Binding-site contacts:
Ligand atom CAG contacts residue ILE56 of chain 1.B at 3.5 Å (hydrophobic).
Ligand atom OAB contacts residue ALA118 of chain 1.B at 3.7 Å.
Ligand atom CAD contacts residue GLN120 of chain 1.B at 3.9 Å.
Ligand atom OAB contacts residue LEU39 of chain 1.B at 2.6 Å (h-bond).
Ligand atom OAB contacts residue GLN120 of chain 1.B at 3.2 Å (h-bond).
Ligand atom CAA contacts residue LEU54 of chain 1.B at 4.2 Å (hydrophobic).
Ligand atom CAA contacts residue LEU103 of chain 1.B at 4.4 Å (hydrophobic).
Ligand atom CAC contacts residue PHE105 of chain 1.B at 3.8 Å (hydrophobic).
Ligand atom CAG contacts residue VAL43 of chain 1.B at 4.1 Å (hydrophobic).
Ligand atom CAE contacts residue PHE105 of chain 1.B at 3.7 Å (hydrophobic).
Ligand atom CAD contacts residue ALA118 of chain 1.B at 3.6 Å (hydrophobic).
Ligand atom CAI contacts residue PHE105 of chain 1.B at 3.8 Å (hydrophobic).
Ligand atom CAC contacts residue ILE56 of chain 1.B at 3.9 Å (hydrophobic).
Ligand atom CAA contacts residue VAL92 of chain 1.B at 4.1 Å (hydrophobic).
Ligand atom CAH contacts residue PHE105 of chain 1.B at 4.0 Å (hydrophobic).
Ligand atom CAK contacts residue LEU58 of chain 1.B at 4.4 Å (hydrophobic).
Ligand atom CAD contacts residue LEU39 of chain 1.B at 3.5 Å (hydrophobic).
Ligand atom CAC contacts residue LEU46 of chain 1.B at 4.1 Å (hydrophobic).
Ligand atom CAF contacts residue GLN120 of chain 1.B at 3.9 Å.
Ligand atom CAA contacts residue LEU46 of chain 1.B at 4.3 Å (hydrophobic).
Ligand atom CAJ contacts residue VAL41 of chain 1.B at 3.9 Å (hydrophobic).
Ligand atom CAA contacts residue PHE105 of chain 1.B at 4.0 Å (hydrophobic).
Ligand atom CAE contacts residue VAL92 of chain 1.B at 3.9 Å (hydrophobic).
Ligand atom CAF contacts residue VAL41 of chain 1.B at 3.3 Å (hydrophobic).
Ligand atom CAA contacts residue VAL94 of chain 1.B at 4.5 Å (hydrophobic).
Ligand atom CAK contacts residue VAL41 of chain 1.B at 3.9 Å (hydrophobic).
Ligand atom CAK contacts residue PHE105 of chain 1.B at 4.2 Å (hydrophobic).
Ligand atom CAD contacts residue VAL41 of chain 1.B at 4.4 Å (hydrophobic).
Ligand atom OAB contacts residue VAL41 of chain 1.B at 4.4 Å.
Ligand atom CAF contacts residue PHE105 of chain 1.B at 4.3 Å (hydrophobic).
Ligand atom CAG contacts residue PHE105 of chain 1.B at 3.5 Å (hydrophobic).
Ligand atom CAH contacts residue MET107 of chain 1.B at 3.4 Å (hydrophobic).
Ligand atom CAI contacts residue ILE56 of chain 1.B at 4.0 Å (hydrophobic).
Ligand atom CAD contacts residue PHE105 of chain 1.B at 4.4 Å (hydrophobic).
Ligand atom CAF contacts residue LEU39 of chain 1.B at 3.9 Å (hydrophobic).
Ligand atom CAH contacts residue VAL41 of chain 1.B at 4.2 Å (hydrophobic).
Ligand atom CAJ contacts residue MET107 of chain 1.B at 3.7 Å (hydrophobic).
Ligand atom OAB contacts residue LEU32 of chain 1.B at 4.4 Å.
Ligand atom CAK contacts residue ILE71 of chain 1.B at 4.3 Å (hydrophobic).
Ligand atom CAE contacts residue ILE56 of chain 1.B at 3.5 Å (hydrophobic).

Sequence of chain 1.B:
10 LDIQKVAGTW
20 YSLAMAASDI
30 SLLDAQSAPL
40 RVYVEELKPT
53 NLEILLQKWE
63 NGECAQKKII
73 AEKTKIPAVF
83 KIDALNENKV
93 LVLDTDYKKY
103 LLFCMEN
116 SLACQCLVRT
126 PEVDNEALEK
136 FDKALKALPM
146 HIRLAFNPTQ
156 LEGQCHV

A small-molecule ligand and the protein it binds are described below.
Small molecule (SMILES): CCCCCCCCCCO